Binding-site contacts:
Ligand atom N2 contacts residue ASN126 of chain 1.A at 2.9 Å (h-bond).
Ligand atom C1 contacts residue LEU129 of chain 1.A at 4.4 Å (hydrophobic).
Ligand atom O7 contacts residue LEU129 of chain 1.A at 3.8 Å.
Ligand atom C7 contacts residue ASN126 of chain 1.A at 4.1 Å.
Ligand atom O7 contacts residue THR128 of chain 1.A at 3.8 Å.
Ligand atom N2 contacts residue LEU129 of chain 1.A at 3.6 Å.
Ligand atom C3 contacts residue ASN126 of chain 1.A at 3.8 Å.
Ligand atom O5 contacts residue ASN126 of chain 1.A at 2.4 Å (h-bond).
Ligand atom C7 contacts residue LEU129 of chain 1.A at 3.9 Å (hydrophobic).
Ligand atom C2 contacts residue ASN126 of chain 1.A at 2.5 Å.
Ligand atom C4 contacts residue ASN126 of chain 1.A at 4.2 Å.
Ligand atom C1 contacts residue ASN126 of chain 1.A at 1.4 Å.
Ligand atom C5 contacts residue ASN126 of chain 1.A at 3.7 Å.
Ligand atom N2 contacts residue GLN79 of chain 1.A at 4.3 Å.

The small molecule below binds the protein below.
Small molecule (SMILES): CC(=O)N[C@@H]1[C@@H](O)[C@H](O)[C@@H](CO)O[C@H]1O

Sequence of chain 1.A:
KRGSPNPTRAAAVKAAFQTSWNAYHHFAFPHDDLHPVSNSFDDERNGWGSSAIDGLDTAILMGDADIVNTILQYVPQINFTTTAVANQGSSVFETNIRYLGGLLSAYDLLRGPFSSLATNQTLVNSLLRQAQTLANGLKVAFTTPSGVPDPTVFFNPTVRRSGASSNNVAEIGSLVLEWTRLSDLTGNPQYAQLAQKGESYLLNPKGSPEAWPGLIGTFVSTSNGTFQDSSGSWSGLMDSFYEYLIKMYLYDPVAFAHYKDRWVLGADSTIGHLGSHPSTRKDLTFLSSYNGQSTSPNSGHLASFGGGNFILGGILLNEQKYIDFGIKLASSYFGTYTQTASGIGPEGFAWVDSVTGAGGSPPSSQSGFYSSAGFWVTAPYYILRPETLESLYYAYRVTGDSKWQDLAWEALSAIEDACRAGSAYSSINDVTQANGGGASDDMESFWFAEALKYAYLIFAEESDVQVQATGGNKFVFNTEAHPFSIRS